This protein binds this small molecule.
Small molecule (SMILES): CC(=O)N[C@@H]1[C@@H](O)[C@H](O)[C@@H](CO)O[C@H]1O

Binding-site contacts:
Ligand atom C7 contacts residue ASN562 of chain 1.B at 3.1 Å.
Ligand atom N2 contacts residue ASN562 of chain 1.B at 3.0 Å (h-bond).
Ligand atom C4 contacts residue ASN562 of chain 1.B at 4.1 Å.
Ligand atom C1 contacts residue ASN562 of chain 1.B at 1.4 Å.
Ligand atom O6 contacts residue ASN562 of chain 1.B at 4.3 Å.
Ligand atom C5 contacts residue ASN562 of chain 1.B at 3.6 Å.
Ligand atom C8 contacts residue ASN562 of chain 1.B at 4.3 Å.
Ligand atom O5 contacts residue ASN562 of chain 1.B at 2.4 Å (h-bond).
Ligand atom O7 contacts residue ASN562 of chain 1.B at 2.9 Å (h-bond).
Ligand atom C3 contacts residue ASN562 of chain 1.B at 3.9 Å.
Ligand atom C2 contacts residue ASN562 of chain 1.B at 2.5 Å.

Sequence of chain 1.B:
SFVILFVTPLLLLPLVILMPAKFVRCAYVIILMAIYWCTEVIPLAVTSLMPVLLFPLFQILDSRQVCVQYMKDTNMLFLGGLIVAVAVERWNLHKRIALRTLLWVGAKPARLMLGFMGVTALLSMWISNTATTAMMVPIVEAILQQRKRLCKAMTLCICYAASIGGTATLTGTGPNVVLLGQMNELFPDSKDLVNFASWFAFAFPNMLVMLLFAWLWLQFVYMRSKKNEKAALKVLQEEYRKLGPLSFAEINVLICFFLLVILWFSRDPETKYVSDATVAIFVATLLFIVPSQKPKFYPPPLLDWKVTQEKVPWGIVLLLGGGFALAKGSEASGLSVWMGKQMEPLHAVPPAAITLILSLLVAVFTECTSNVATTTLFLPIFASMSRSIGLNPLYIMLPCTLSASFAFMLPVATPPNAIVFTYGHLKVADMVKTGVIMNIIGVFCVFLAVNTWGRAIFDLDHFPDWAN